The protein below binds the small molecule below.
Small molecule (SMILES): Cc1ccc2[nH]cc(CN3CCC(NC(=O)[C@@H](N)Cc4c[nH]c5ccccc45)CC3)c2c1

Binding-site contacts:
Ligand atom C29 contacts residue LEU336 of chain 1.C at 3.8 Å (hydrophobic).
Ligand atom C12 contacts residue PHE325 of chain 1.C at 3.9 Å (hydrophobic).
Ligand atom C32 contacts residue ASN314 of chain 1.C at 4.0 Å.
Ligand atom C30 contacts residue LEU336 of chain 1.C at 4.0 Å (hydrophobic).
Ligand atom C11 contacts residue PHE325 of chain 1.C at 3.3 Å (hydrophobic).
Ligand atom C26 contacts residue MET313 of chain 1.C at 3.6 Å (hydrophobic).
Ligand atom C24 contacts residue MET313 of chain 1.C at 3.9 Å (hydrophobic).
Ligand atom C18 contacts residue PHE325 of chain 1.C at 4.2 Å (hydrophobic).
Ligand atom C26 contacts residue LEU336 of chain 1.C at 3.8 Å (hydrophobic).
Ligand atom C24 contacts residue PHE325 of chain 1.C at 3.5 Å (hydrophobic).
Ligand atom C27 contacts residue LEU336 of chain 1.C at 3.7 Å (hydrophobic).
Ligand atom C12 contacts residue LYS333 of chain 1.C at 3.6 Å.
Ligand atom C31 contacts residue ASN314 of chain 1.C at 4.1 Å.
Ligand atom C23 contacts residue PHE325 of chain 1.C at 3.8 Å (hydrophobic).
Ligand atom C31 contacts residue LEU336 of chain 1.C at 3.9 Å (hydrophobic).
Ligand atom C10 contacts residue PHE325 of chain 1.C at 4.3 Å (hydrophobic).
Ligand atom C32 contacts residue TYR319 of chain 1.C at 4.1 Å (hydrophobic).
Ligand atom N25 contacts residue TYR319 of chain 1.C at 3.5 Å.
Ligand atom C22 contacts residue PHE325 of chain 1.C at 3.5 Å (hydrophobic).
Ligand atom N07 contacts residue GLU337 of chain 1.C at 3.7 Å.
Ligand atom C26 contacts residue TYR319 of chain 1.C at 3.7 Å (hydrophobic).
Ligand atom C31 contacts residue HIS340 of chain 1.C at 4.1 Å.
Ligand atom N25 contacts residue MET313 of chain 1.C at 2.8 Å (h-bond).
Ligand atom C09 contacts residue LYS333 of chain 1.C at 4.2 Å.
Ligand atom C27 contacts residue TYR319 of chain 1.C at 4.2 Å (hydrophobic).
Ligand atom C32 contacts residue MET313 of chain 1.C at 3.7 Å (hydrophobic).
Ligand atom C11 contacts residue LYS333 of chain 1.C at 3.4 Å.
Ligand atom N25 contacts residue PHE325 of chain 1.C at 4.0 Å.
Ligand atom C28 contacts residue LEU336 of chain 1.C at 3.8 Å (hydrophobic).
Ligand atom C17 contacts residue ASP322 of chain 1.C at 3.8 Å.
Ligand atom C06 contacts residue GLU337 of chain 1.C at 3.9 Å.
Ligand atom C30 contacts residue HIS340 of chain 1.C at 3.9 Å.
Ligand atom C10 contacts residue LYS333 of chain 1.C at 3.6 Å.
Ligand atom C32 contacts residue LEU336 of chain 1.C at 4.0 Å (hydrophobic).
Ligand atom C19 contacts residue TYR319 of chain 1.C at 3.5 Å (hydrophobic).
Ligand atom C13 contacts residue LYS333 of chain 1.C at 3.6 Å.
Ligand atom C30 contacts residue GLU337 of chain 1.C at 3.4 Å.
Ligand atom C08 contacts residue LYS333 of chain 1.C at 4.0 Å.
Ligand atom C24 contacts residue TYR319 of chain 1.C at 3.9 Å (hydrophobic).
Ligand atom C20 contacts residue TYR319 of chain 1.C at 3.9 Å (hydrophobic).

Sequence of chain 1.C:
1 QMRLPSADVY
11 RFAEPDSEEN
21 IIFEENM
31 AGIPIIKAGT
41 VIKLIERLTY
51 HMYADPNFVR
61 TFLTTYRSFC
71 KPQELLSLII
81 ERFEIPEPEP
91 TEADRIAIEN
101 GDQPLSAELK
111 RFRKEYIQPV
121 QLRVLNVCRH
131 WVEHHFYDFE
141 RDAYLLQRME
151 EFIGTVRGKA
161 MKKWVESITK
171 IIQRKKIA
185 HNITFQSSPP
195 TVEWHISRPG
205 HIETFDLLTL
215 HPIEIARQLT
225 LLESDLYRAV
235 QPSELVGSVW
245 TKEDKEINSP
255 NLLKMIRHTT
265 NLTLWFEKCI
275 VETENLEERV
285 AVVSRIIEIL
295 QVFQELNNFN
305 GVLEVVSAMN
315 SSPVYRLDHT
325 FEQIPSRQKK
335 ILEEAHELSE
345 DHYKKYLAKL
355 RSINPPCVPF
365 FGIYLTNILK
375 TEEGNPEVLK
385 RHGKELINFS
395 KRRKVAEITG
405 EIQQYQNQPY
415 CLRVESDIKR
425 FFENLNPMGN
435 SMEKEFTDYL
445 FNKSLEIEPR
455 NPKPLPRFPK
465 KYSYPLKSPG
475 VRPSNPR